Sequence of chain 4.A:
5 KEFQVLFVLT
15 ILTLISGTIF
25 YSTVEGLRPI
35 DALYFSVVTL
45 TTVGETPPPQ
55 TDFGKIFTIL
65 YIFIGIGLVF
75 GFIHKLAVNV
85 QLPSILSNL

Sequence of chain 1.A:
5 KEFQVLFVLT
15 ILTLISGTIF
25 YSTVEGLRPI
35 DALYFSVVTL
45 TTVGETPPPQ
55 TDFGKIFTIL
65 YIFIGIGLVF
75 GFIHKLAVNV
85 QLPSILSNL

Binding-site contacts:
Ligand atom CA contacts residue LYS59 of chain 4.A at 4.3 Å.
Ligand atom N contacts residue LEU31 of chain 1.A at 4.3 Å.
Ligand atom OXT contacts residue THR50 of chain 1.A at 4.1 Å.
Ligand atom CA contacts residue ASP35 of chain 1.A at 4.0 Å.
Ligand atom OXT contacts residue GLY1 of chain 1.E at 4.0 Å.
Ligand atom N contacts residue PHE39 of chain 1.A at 4.3 Å.
Ligand atom OXT contacts residue PRO51 of chain 1.A at 3.6 Å.
Ligand atom N contacts residue ASP35 of chain 1.A at 3.4 Å (salt-bridge).
Ligand atom C contacts residue PRO52 of chain 4.A at 4.5 Å (hydrophobic).
Ligand atom N contacts residue THR50 of chain 1.A at 4.1 Å.

This small molecule binds to this protein.
Small molecule (SMILES): NCC(=O)O